The protein below binds the small molecule below.
Small molecule (SMILES): Nc1ncnc2c1ncn2[C@H]1C[C@H](O)[C@@H](COP(=O)(O)O)O1

Sequence of chain 1.N:
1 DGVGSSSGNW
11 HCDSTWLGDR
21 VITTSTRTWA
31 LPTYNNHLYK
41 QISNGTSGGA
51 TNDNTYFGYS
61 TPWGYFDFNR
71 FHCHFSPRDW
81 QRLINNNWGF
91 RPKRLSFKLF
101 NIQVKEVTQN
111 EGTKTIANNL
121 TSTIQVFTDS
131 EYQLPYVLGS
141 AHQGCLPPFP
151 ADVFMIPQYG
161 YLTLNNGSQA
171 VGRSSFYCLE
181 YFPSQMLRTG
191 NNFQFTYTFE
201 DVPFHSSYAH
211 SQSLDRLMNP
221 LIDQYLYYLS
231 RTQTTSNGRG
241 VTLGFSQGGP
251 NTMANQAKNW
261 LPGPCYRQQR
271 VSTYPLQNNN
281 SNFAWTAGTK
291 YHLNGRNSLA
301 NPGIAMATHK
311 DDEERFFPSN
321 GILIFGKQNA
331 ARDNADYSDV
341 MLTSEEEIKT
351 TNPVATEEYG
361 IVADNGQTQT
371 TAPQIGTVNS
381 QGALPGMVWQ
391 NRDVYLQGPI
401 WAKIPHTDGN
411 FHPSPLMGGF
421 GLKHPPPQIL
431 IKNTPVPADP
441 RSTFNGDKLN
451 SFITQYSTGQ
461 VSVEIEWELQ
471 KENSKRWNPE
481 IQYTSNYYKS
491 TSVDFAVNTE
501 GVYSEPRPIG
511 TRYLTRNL

Binding-site contacts:
Ligand atom C8 contacts residue PRO203 of chain 1.N at 4.2 Å (hydrophobic).
Ligand atom C2 contacts residue VAL202 of chain 1.N at 4.2 Å (hydrophobic).
Ligand atom N7 contacts residue SER414 of chain 1.N at 3.6 Å.
Ligand atom N6 contacts residue GLY421 of chain 1.N at 3.3 Å (h-bond).
Ligand atom N1 contacts residue PHE420 of chain 1.N at 4.2 Å.
Ligand atom C1' contacts residue PRO413 of chain 1.N at 3.9 Å (hydrophobic).
Ligand atom C6 contacts residue PRO413 of chain 1.N at 3.8 Å (hydrophobic).
Ligand atom C8 contacts residue HIS412 of chain 1.N at 3.4 Å.
Ligand atom C2 contacts residue GLY421 of chain 1.N at 3.4 Å.
Ligand atom C5 contacts residue PRO203 of chain 1.N at 3.9 Å (hydrophobic).
Ligand atom O3' contacts residue PRO413 of chain 1.N at 4.2 Å.
Ligand atom C6 contacts residue GLY421 of chain 1.N at 3.6 Å.
Ligand atom N6 contacts residue SER414 of chain 1.N at 3.7 Å.
Ligand atom C5 contacts residue SER414 of chain 1.N at 3.9 Å.
Ligand atom C2 contacts residue PRO413 of chain 1.N at 3.5 Å (hydrophobic).
Ligand atom N7 contacts residue PRO203 of chain 1.N at 4.0 Å.
Ligand atom C4 contacts residue PRO413 of chain 1.N at 4.0 Å (hydrophobic).
Ligand atom N3 contacts residue PRO413 of chain 1.N at 3.8 Å.
Ligand atom N9 contacts residue PRO203 of chain 1.N at 4.4 Å.
Ligand atom N6 contacts residue GLY419 of chain 1.N at 3.5 Å (h-bond).
Ligand atom C1' contacts residue HIS412 of chain 1.N at 4.3 Å.
Ligand atom N9 contacts residue HIS412 of chain 1.N at 4.3 Å.
Ligand atom N7 contacts residue ASN391 of chain 1.N at 3.9 Å.
Ligand atom C6 contacts residue SER414 of chain 1.N at 4.0 Å.
Ligand atom C4 contacts residue PRO203 of chain 1.N at 4.2 Å (hydrophobic).
Ligand atom C6 contacts residue VAL202 of chain 1.N at 4.2 Å (hydrophobic).
Ligand atom N6 contacts residue PHE420 of chain 1.N at 3.7 Å.
Ligand atom C3' contacts residue HIS412 of chain 1.N at 4.0 Å.
Ligand atom C5 contacts residue PRO413 of chain 1.N at 4.0 Å (hydrophobic).
Ligand atom C2' contacts residue PRO413 of chain 1.N at 3.8 Å (hydrophobic).
Ligand atom C2 contacts residue ILE404 of chain 1.N at 4.4 Å (hydrophobic).
Ligand atom N7 contacts residue HIS412 of chain 1.N at 4.1 Å.
Ligand atom C8 contacts residue SER414 of chain 1.N at 4.3 Å.
Ligand atom N9 contacts residue PRO413 of chain 1.N at 4.3 Å.
Ligand atom N1 contacts residue VAL202 of chain 1.N at 3.7 Å.
Ligand atom C2' contacts residue HIS412 of chain 1.N at 3.1 Å.
Ligand atom N1 contacts residue GLY421 of chain 1.N at 3.1 Å (h-bond).
Ligand atom N1 contacts residue PRO413 of chain 1.N at 3.5 Å (h-bond).
Ligand atom C6 contacts residue PRO203 of chain 1.N at 4.3 Å (hydrophobic).
Ligand atom N6 contacts residue PRO415 of chain 1.N at 4.2 Å.